Sequence of chain 1.A:
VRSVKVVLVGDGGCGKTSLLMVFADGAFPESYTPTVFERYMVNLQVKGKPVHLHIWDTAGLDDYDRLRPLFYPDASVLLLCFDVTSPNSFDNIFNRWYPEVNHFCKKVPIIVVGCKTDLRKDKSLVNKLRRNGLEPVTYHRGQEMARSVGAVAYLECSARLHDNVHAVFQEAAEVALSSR

Binding-site contacts:
Ligand atom O2B contacts residue MG1 of chain 1.F at 2.1 Å.
Ligand atom O3A contacts residue GLY26 of chain 1.A at 3.1 Å (h-bond).
Ligand atom O1B contacts residue LYS27 of chain 1.A at 2.8 Å (salt-bridge).
Ligand atom C8 contacts residue SER29 of chain 1.A at 3.3 Å.
Ligand atom C6 contacts residue ASP129 of chain 1.A at 3.3 Å.
Ligand atom N2 contacts residue ASP129 of chain 1.A at 3.1 Å (salt-bridge).
Ligand atom O2' contacts residue PHE39 of chain 1.A at 3.5 Å.
Ligand atom N1 contacts residue ARG171 of chain 1.A at 3.4 Å.
Ligand atom O1G contacts residue LYS27 of chain 1.A at 2.5 Å (salt-bridge).
Ligand atom O1G contacts residue GLY71 of chain 1.A at 3.0 Å (h-bond).
Ligand atom O3G contacts residue TYR43 of chain 1.A at 2.9 Å (h-bond).
Ligand atom O5' contacts residue SER29 of chain 1.A at 3.5 Å (h-bond).
Ligand atom O1A contacts residue THR28 of chain 1.A at 3.0 Å (h-bond).
Ligand atom O6 contacts residue ALA170 of chain 1.A at 2.9 Å (h-bond).
Ligand atom O3G contacts residue LEU72 of chain 1.A at 3.2 Å.
Ligand atom O1A contacts residue GLY26 of chain 1.A at 3.3 Å.
Ligand atom PG contacts residue MG1 of chain 1.F at 3.1 Å.
Ligand atom N3B contacts residue GLY24 of chain 1.A at 3.0 Å (h-bond).
Ligand atom O6 contacts residue LYS127 of chain 1.A at 3.4 Å.
Ligand atom O2A contacts residue TYR43 of chain 1.A at 3.4 Å.
Ligand atom O1A contacts residue LYS27 of chain 1.A at 3.5 Å (salt-bridge).
Ligand atom N2 contacts residue LEU130 of chain 1.A at 3.4 Å.
Ligand atom O6 contacts residue ARG171 of chain 1.A at 3.1 Å (salt-bridge).
Ligand atom O1B contacts residue GLY26 of chain 1.A at 3.3 Å (h-bond).
Ligand atom O2B contacts residue THR28 of chain 1.A at 2.6 Å (h-bond).
Ligand atom O2G contacts residue MG1 of chain 1.F at 2.1 Å.
Ligand atom C5 contacts residue LYS127 of chain 1.A at 3.5 Å.
Ligand atom N3B contacts residue MG1 of chain 1.F at 3.2 Å.
Ligand atom N1 contacts residue ASP129 of chain 1.A at 2.7 Å (salt-bridge).
Ligand atom O1A contacts residue SER29 of chain 1.A at 2.6 Å (h-bond).
Ligand atom PB contacts residue MG1 of chain 1.F at 3.2 Å.
Ligand atom O2' contacts residue PRO40 of chain 1.A at 2.8 Å (h-bond).
Ligand atom PB contacts residue LYS27 of chain 1.A at 3.5 Å.
Ligand atom O2G contacts residue THR46 of chain 1.A at 2.8 Å (h-bond).
Ligand atom N2 contacts residue ARG171 of chain 1.A at 3.4 Å.
Ligand atom N9 contacts residue LYS127 of chain 1.A at 3.5 Å.
Ligand atom C5' contacts residue TYR43 of chain 1.A at 3.5 Å (hydrophobic).
Ligand atom O6 contacts residue ASP129 of chain 1.A at 3.0 Å (salt-bridge).
Ligand atom O4' contacts residue LYS127 of chain 1.A at 2.9 Å (salt-bridge).
Ligand atom N3B contacts residue TYR43 of chain 1.A at 3.2 Å.

A protein and the small-molecule ligand that binds it are described below.
Small molecule (SMILES): Nc1nc2c(ncn2[C@@H]2O[C@H](CO[P](=O)(O)O[P](=O)(O)NP(=O)(O)O)[C@@H](O)[C@H]2O)c(=O)[nH]1